This small molecule binds to this protein.
Small molecule (SMILES): O=C(NCCN1CCOCC1)c1cc(O[C@H]2O[C@H](CO)[C@H](O)[C@H](O)[C@H]2O)cc([N+](=O)[O-])c1

Sequence of chain 1.E:
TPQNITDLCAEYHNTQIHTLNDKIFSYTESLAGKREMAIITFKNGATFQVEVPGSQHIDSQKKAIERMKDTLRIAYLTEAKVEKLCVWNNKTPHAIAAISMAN

Sequence of chain 1.D:
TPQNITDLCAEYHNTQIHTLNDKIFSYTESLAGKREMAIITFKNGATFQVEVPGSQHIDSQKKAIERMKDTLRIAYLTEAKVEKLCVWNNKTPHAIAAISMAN

Binding-site contacts:
Ligand atom N1' contacts residue TYR12 of chain 1.D at 3.4 Å.
Ligand atom C2 contacts residue LYS91 of chain 1.D at 3.9 Å.
Ligand atom O1 contacts residue TRP88 of chain 1.D at 3.9 Å.
Ligand atom C5 contacts residue TRP88 of chain 1.D at 3.6 Å (hydrophobic).
Ligand atom C2B contacts residue HIS13 of chain 1.D at 4.0 Å.
Ligand atom C6 contacts residue HIS57 of chain 1.D at 3.5 Å.
Ligand atom C6 contacts residue GLN56 of chain 1.D at 4.0 Å.
Ligand atom C6 contacts residue GLN61 of chain 1.D at 4.1 Å.
Ligand atom C4 contacts residue TRP88 of chain 1.D at 3.6 Å (hydrophobic).
Ligand atom C3 contacts residue LYS91 of chain 1.D at 3.7 Å.
Ligand atom C2 contacts residue ASN90 of chain 1.D at 4.0 Å.
Ligand atom O5 contacts residue GLN56 of chain 1.D at 3.7 Å.
Ligand atom O3 contacts residue LYS91 of chain 1.D at 2.8 Å (salt-bridge).
Ligand atom C3 contacts residue TRP88 of chain 1.D at 3.6 Å (hydrophobic).
Ligand atom O4 contacts residue GLN56 of chain 1.D at 3.3 Å.
Ligand atom C3B contacts residue HIS13 of chain 1.D at 3.1 Å.
Ligand atom O2 contacts residue ASN90 of chain 1.D at 3.0 Å (h-bond).
Ligand atom O6 contacts residue GLN61 of chain 1.D at 3.0 Å (h-bond).
Ligand atom O4 contacts residue LYS91 of chain 1.D at 3.0 Å (salt-bridge).
Ligand atom C6B contacts residue GLU11 of chain 1.D at 4.0 Å.
Ligand atom O1B contacts residue GLU11 of chain 1.D at 2.7 Å (salt-bridge).
Ligand atom C2B contacts residue GLU11 of chain 1.D at 2.9 Å.
Ligand atom O1' contacts residue TYR12 of chain 1.D at 3.4 Å.
Ligand atom O1B contacts residue TYR12 of chain 1.D at 4.0 Å.
Ligand atom O3 contacts residue ASN90 of chain 1.D at 2.8 Å (h-bond).
Ligand atom O1' contacts residue GLY33 of chain 1.E at 3.5 Å (h-bond).
Ligand atom O4 contacts residue GLU51 of chain 1.D at 2.6 Å (salt-bridge).
Ligand atom C3 contacts residue ASN90 of chain 1.D at 3.7 Å.
Ligand atom C4 contacts residue GLU51 of chain 1.D at 3.4 Å.
Ligand atom O6 contacts residue TRP88 of chain 1.D at 3.8 Å.
Ligand atom O3 contacts residue TRP88 of chain 1.D at 3.8 Å.
Ligand atom O2' contacts residue TRP88 of chain 1.D at 3.6 Å.
Ligand atom N1' contacts residue GLY33 of chain 1.E at 3.7 Å.
Ligand atom O6 contacts residue GLN56 of chain 1.D at 3.9 Å.
Ligand atom C6 contacts residue TRP88 of chain 1.D at 3.7 Å (hydrophobic).
Ligand atom O2' contacts residue GLY33 of chain 1.E at 3.0 Å (h-bond).
Ligand atom O6 contacts residue HIS57 of chain 1.D at 3.6 Å.
Ligand atom O2' contacts residue ALA32 of chain 1.E at 4.0 Å.
Ligand atom C4 contacts residue LYS91 of chain 1.D at 3.9 Å.
Ligand atom O2' contacts residue TYR12 of chain 1.D at 3.4 Å.